This small molecule binds to this protein.
Small molecule (SMILES): O=C(N[C@H](C(=O)N[C@@H](CC1CC1)C(=O)N[C@H](CO)C[C@@H]1CCNC1=O)C1CC1)OCc1ccccc1

Binding-site contacts:
Ligand atom C25 contacts residue CYS145 of chain 1.B at 1.8 Å (hydrophobic).
Ligand atom C2 contacts residue PRO168 of chain 1.B at 3.7 Å (hydrophobic).
Ligand atom O26 contacts residue HIS163 of chain 1.B at 2.6 Å (h-bond).
Ligand atom O26 contacts residue PHE140 of chain 1.B at 3.5 Å.
Ligand atom C24 contacts residue HIS163 of chain 1.B at 3.6 Å.
Ligand atom N16 contacts residue HIS164 of chain 1.B at 2.8 Å (h-bond).
Ligand atom N13 contacts residue GLN189 of chain 1.B at 3.0 Å (h-bond).
Ligand atom O26 contacts residue HIS172 of chain 1.B at 3.6 Å.
Ligand atom C11 contacts residue GLN189 of chain 1.B at 3.6 Å.
Ligand atom N16 contacts residue CYS145 of chain 1.B at 3.1 Å (h-bond).
Ligand atom C5 contacts residue ALA191 of chain 1.B at 3.6 Å (hydrophobic).
Ligand atom C30 contacts residue GLU166 of chain 1.B at 3.5 Å.
Ligand atom N23 contacts residue PHE140 of chain 1.B at 3.6 Å (h-bond).
Ligand atom O27 contacts residue GLY143 of chain 1.B at 3.2 Å (h-bond).
Ligand atom C9 contacts residue GLU166 of chain 1.B at 3.6 Å.
Ligand atom C19 contacts residue CYS145 of chain 1.B at 3.1 Å (hydrophobic).
Ligand atom O33 contacts residue GLU166 of chain 1.B at 2.8 Å (salt-bridge).
Ligand atom C6 contacts residue ALA191 of chain 1.B at 3.6 Å (hydrophobic).
Ligand atom C29 contacts residue HIS41 of chain 1.B at 3.6 Å.
Ligand atom O8 contacts residue GLU166 of chain 1.B at 3.6 Å.
Ligand atom C11 contacts residue GLU166 of chain 1.B at 3.5 Å.
Ligand atom C21 contacts residue ASN142 of chain 1.B at 3.6 Å.
Ligand atom O27 contacts residue CYS145 of chain 1.B at 2.7 Å (h-bond).
Ligand atom C17 contacts residue CYS145 of chain 1.B at 2.7 Å (hydrophobic).
Ligand atom O26 contacts residue GLU166 of chain 1.B at 3.6 Å.
Ligand atom C4 contacts residue THR190 of chain 1.B at 3.2 Å.
Ligand atom N23 contacts residue GLU166 of chain 1.B at 3.2 Å (salt-bridge).
Ligand atom C3 contacts residue GLN192 of chain 1.B at 3.7 Å.
Ligand atom C24 contacts residue GLU166 of chain 1.B at 3.5 Å.
Ligand atom C14 contacts residue HIS164 of chain 1.B at 3.5 Å.
Ligand atom O29 contacts residue GLN189 of chain 1.B at 3.3 Å.
Ligand atom C7 contacts residue THR190 of chain 1.B at 3.2 Å.
Ligand atom O33 contacts residue MET165 of chain 1.B at 3.3 Å.
Ligand atom C15 contacts residue HIS164 of chain 1.B at 3.6 Å.
Ligand atom O27 contacts residue SER144 of chain 1.B at 3.6 Å.
Ligand atom C3 contacts residue PRO168 of chain 1.B at 3.6 Å (hydrophobic).
Ligand atom C1 contacts residue ALA191 of chain 1.B at 3.7 Å (hydrophobic).
Ligand atom N10 contacts residue GLU166 of chain 1.B at 2.7 Å (salt-bridge).
Ligand atom C5 contacts residue THR190 of chain 1.B at 3.2 Å.
Ligand atom O8 contacts residue MET165 of chain 1.B at 3.6 Å.

Sequence of chain 1.B:
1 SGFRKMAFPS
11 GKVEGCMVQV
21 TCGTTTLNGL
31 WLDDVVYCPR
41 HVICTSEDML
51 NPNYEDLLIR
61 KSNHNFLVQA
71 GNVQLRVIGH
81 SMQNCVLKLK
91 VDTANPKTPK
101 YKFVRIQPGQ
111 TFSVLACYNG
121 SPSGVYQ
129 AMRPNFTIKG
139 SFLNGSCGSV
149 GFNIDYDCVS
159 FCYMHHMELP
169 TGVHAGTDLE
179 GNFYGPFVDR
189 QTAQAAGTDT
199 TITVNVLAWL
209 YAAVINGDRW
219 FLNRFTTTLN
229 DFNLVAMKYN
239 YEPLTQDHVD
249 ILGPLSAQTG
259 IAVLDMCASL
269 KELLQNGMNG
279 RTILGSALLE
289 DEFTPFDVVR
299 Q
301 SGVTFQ

Sequence of chain 1.A:
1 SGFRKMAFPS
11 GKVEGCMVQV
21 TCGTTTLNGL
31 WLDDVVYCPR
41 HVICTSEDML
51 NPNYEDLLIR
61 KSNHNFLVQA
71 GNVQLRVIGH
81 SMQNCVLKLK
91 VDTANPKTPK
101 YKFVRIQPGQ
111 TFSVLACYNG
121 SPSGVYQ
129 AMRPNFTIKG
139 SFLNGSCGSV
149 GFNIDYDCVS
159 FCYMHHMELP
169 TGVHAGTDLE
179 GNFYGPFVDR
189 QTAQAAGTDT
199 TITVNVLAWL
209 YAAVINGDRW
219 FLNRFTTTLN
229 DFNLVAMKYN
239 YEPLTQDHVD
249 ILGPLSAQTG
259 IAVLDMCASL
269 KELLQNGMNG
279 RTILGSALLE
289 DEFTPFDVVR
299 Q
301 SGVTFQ